The small molecule below binds the protein below.
Small molecule (SMILES): CC(=O)c1ccc(N)cc1O

Sequence of chain 3.A:
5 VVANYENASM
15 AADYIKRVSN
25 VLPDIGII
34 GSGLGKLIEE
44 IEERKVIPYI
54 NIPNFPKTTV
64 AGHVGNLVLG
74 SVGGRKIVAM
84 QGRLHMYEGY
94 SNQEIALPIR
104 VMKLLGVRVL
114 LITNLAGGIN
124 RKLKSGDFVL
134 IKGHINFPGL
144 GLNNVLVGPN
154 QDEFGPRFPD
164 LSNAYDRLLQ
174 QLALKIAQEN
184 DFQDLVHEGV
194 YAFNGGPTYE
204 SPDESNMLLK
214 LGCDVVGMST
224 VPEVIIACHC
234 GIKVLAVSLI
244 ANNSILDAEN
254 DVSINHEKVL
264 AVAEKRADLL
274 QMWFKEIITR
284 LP

Binding-site contacts:
Ligand atom N contacts residue GLY120 of chain 3.A at 3.3 Å.
Ligand atom C1 contacts residue LEU118 of chain 3.A at 3.3 Å (hydrophobic).
Ligand atom C6 contacts residue GLY120 of chain 3.A at 3.8 Å.
Ligand atom O contacts residue LEU118 of chain 3.A at 3.9 Å.
Ligand atom C5 contacts residue GLU203 of chain 3.A at 4.0 Å.
Ligand atom C6 contacts residue TYR202 of chain 3.A at 3.7 Å (hydrophobic).
Ligand atom C4 contacts residue ASN245 of chain 3.A at 3.9 Å.
Ligand atom C contacts residue LEU118 of chain 3.A at 3.2 Å (hydrophobic).
Ligand atom C5 contacts residue ASN245 of chain 3.A at 3.8 Å.
Ligand atom C5 contacts residue TYR202 of chain 3.A at 3.9 Å (hydrophobic).
Ligand atom C7 contacts residue GLY220 of chain 3.A at 4.2 Å.
Ligand atom C2 contacts residue ALA119 of chain 3.A at 4.1 Å (hydrophobic).
Ligand atom O1 contacts residue VAL219 of chain 3.A at 4.0 Å.
Ligand atom O1 contacts residue MET221 of chain 3.A at 3.5 Å.
Ligand atom O contacts residue MET221 of chain 3.A at 3.7 Å.
Ligand atom C7 contacts residue VAL219 of chain 3.A at 4.0 Å (hydrophobic).
Ligand atom C2 contacts residue LEU118 of chain 3.A at 3.7 Å (hydrophobic).
Ligand atom C4 contacts residue ALA119 of chain 3.A at 3.7 Å (hydrophobic).
Ligand atom C2 contacts residue TYR202 of chain 3.A at 4.2 Å (hydrophobic).
Ligand atom N contacts residue SER247 of chain 3.A at 4.0 Å.
Ligand atom O1 contacts residue GLY220 of chain 3.A at 3.4 Å.
Ligand atom C5 contacts residue GLY120 of chain 3.A at 3.4 Å.
Ligand atom C4 contacts residue ALA244 of chain 3.A at 4.0 Å (hydrophobic).
Ligand atom N contacts residue GLU203 of chain 3.A at 3.0 Å (salt-bridge).
Ligand atom C contacts residue DMS1 of chain 3.D at 3.9 Å.
Ligand atom C3 contacts residue ALA119 of chain 3.A at 3.9 Å (hydrophobic).
Ligand atom C7 contacts residue TYR202 of chain 3.A at 4.0 Å (hydrophobic).
Ligand atom C5 contacts residue ALA119 of chain 3.A at 3.8 Å (hydrophobic).
Ligand atom C4 contacts residue VAL262 of chain 3.A at 4.0 Å (hydrophobic).
Ligand atom C6 contacts residue VAL219 of chain 3.A at 3.9 Å (hydrophobic).
Ligand atom N contacts residue TYR202 of chain 3.A at 4.2 Å.
Ligand atom N contacts residue ASN245 of chain 3.A at 2.9 Å (h-bond).
Ligand atom N contacts residue ALA119 of chain 3.A at 4.2 Å.
Ligand atom C3 contacts residue VAL262 of chain 3.A at 4.0 Å (hydrophobic).
Ligand atom C4 contacts residue GLY120 of chain 3.A at 3.8 Å.
Ligand atom C3 contacts residue TYR202 of chain 3.A at 4.2 Å (hydrophobic).
Ligand atom C4 contacts residue TYR202 of chain 3.A at 4.1 Å (hydrophobic).
Ligand atom C6 contacts residue GLU203 of chain 3.A at 3.5 Å.
Ligand atom C3 contacts residue LEU118 of chain 3.A at 3.9 Å (hydrophobic).
Ligand atom N contacts residue ILE257 of chain 3.A at 4.2 Å.